Binding-site contacts:
Ligand atom N_1 contacts residue HEM1 of chain 1.G at 2.3 Å.
Ligand atom C3 contacts residue LEU348 of chain 1.A at 3.8 Å (hydrophobic).
Ligand atom C9 contacts residue ASN275 of chain 1.A at 3.6 Å.
Ligand atom C2 contacts residue HEM1 of chain 1.G at 3.0 Å.
Ligand atom C9 contacts residue PHE89 of chain 1.A at 3.6 Å (hydrophobic).
Ligand atom C3 contacts residue HEM1 of chain 1.G at 4.3 Å.
Ligand atom N_2 contacts residue ASN275 of chain 1.A at 2.8 Å (h-bond).
Ligand atom S_1 contacts residue ILE278 of chain 1.A at 4.5 Å.
Ligand atom C6 contacts residue ILE278 of chain 1.A at 4.2 Å (hydrophobic).
Ligand atom C4 contacts residue GLY279 of chain 1.A at 4.3 Å.
Ligand atom C2 contacts residue LEU348 of chain 1.A at 4.0 Å (hydrophobic).
Ligand atom S_1 contacts residue PHE187 of chain 1.A at 4.0 Å.
Ligand atom C7 contacts residue VAL95 of chain 1.A at 4.2 Å (hydrophobic).
Ligand atom C8 contacts residue GLY279 of chain 1.A at 4.3 Å.
Ligand atom N_1 contacts residue THR283 of chain 1.A at 4.3 Å.
Ligand atom N_2 contacts residue ILE278 of chain 1.A at 4.2 Å.
Ligand atom C9 contacts residue ILE278 of chain 1.A at 3.6 Å (hydrophobic).
Ligand atom N_2 contacts residue LEU274 of chain 1.A at 4.4 Å.
Ligand atom S_2 contacts residue PHE85 of chain 1.A at 3.9 Å.
Ligand atom C4 contacts residue THR283 of chain 1.A at 3.9 Å.
Ligand atom C9 contacts residue PHE85 of chain 1.A at 4.0 Å (hydrophobic).
Ligand atom C10 contacts residue ILE278 of chain 1.A at 3.9 Å (hydrophobic).
Ligand atom N_2 contacts residue PHE89 of chain 1.A at 3.9 Å.
Ligand atom C7 contacts residue GLY279 of chain 1.A at 4.5 Å.
Ligand atom C5 contacts residue GLY279 of chain 1.A at 3.4 Å.
Ligand atom C6 contacts residue PHE85 of chain 1.A at 4.4 Å (hydrophobic).
Ligand atom S_1 contacts residue PHE458 of chain 1.A at 4.0 Å.
Ligand atom C5 contacts residue THR283 of chain 1.A at 3.4 Å.
Ligand atom C7 contacts residue ASN275 of chain 1.A at 4.3 Å.
Ligand atom C1 contacts residue HEM1 of chain 1.G at 3.2 Å.
Ligand atom C9 contacts residue PHE96 of chain 1.A at 4.4 Å (hydrophobic).
Ligand atom C10 contacts residue PHE85 of chain 1.A at 3.4 Å (hydrophobic).
Ligand atom C1 contacts residue THR283 of chain 1.A at 3.3 Å.
Ligand atom S_2 contacts residue PHE458 of chain 1.A at 3.6 Å.
Ligand atom C8 contacts residue VAL95 of chain 1.A at 3.5 Å (hydrophobic).
Ligand atom C1 contacts residue GLY279 of chain 1.A at 3.3 Å.
Ligand atom C8 contacts residue ASN275 of chain 1.A at 3.4 Å.
Ligand atom N_2 contacts residue VAL95 of chain 1.A at 4.2 Å.

This protein binds this small molecule.
Small molecule (SMILES): c1cc(SSc2ccncc2)ccn1

Sequence of chain 1.A:
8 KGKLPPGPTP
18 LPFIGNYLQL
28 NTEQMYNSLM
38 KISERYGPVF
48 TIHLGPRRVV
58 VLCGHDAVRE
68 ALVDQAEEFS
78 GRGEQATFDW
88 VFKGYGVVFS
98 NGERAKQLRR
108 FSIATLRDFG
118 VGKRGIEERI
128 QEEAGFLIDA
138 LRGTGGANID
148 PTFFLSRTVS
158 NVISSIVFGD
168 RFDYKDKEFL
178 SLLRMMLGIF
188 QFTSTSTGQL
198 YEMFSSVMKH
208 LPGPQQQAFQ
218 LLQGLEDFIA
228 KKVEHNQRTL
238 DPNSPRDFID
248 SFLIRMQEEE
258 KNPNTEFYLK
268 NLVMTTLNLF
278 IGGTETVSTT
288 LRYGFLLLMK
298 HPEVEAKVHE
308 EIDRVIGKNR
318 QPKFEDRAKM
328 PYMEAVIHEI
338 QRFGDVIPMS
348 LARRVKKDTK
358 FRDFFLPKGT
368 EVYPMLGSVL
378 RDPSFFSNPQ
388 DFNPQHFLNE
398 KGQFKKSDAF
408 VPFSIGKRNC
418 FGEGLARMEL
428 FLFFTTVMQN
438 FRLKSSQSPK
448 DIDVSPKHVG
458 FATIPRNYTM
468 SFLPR